Sequence of chain 2.B:
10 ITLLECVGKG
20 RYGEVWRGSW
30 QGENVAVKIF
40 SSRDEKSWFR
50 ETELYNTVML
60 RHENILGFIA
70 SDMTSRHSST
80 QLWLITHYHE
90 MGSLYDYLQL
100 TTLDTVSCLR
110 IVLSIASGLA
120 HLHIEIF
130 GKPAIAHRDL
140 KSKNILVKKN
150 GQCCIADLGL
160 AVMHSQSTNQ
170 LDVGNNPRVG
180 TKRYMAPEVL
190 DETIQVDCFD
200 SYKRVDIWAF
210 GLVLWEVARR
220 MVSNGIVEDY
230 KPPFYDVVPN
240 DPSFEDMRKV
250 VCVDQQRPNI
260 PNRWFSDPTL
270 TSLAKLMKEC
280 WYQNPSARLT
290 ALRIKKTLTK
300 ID

Binding-site contacts:
Ligand atom O31 contacts residue ASP71 of chain 2.B at 3.7 Å.
Ligand atom C04 contacts residue ALA7 of chain 1.A at 4.0 Å (hydrophobic).
Ligand atom C26 contacts residue ARG8 of chain 1.A at 3.7 Å.
Ligand atom C27 contacts residue THR73 of chain 2.B at 3.7 Å.
Ligand atom C26 contacts residue VAL6 of chain 1.A at 3.6 Å (hydrophobic).
Ligand atom C25 contacts residue GLN80 of chain 2.B at 3.9 Å.
Ligand atom C11 contacts residue LU81 of chain 1.K at 3.5 Å.
Ligand atom C13 contacts residue LU81 of chain 1.K at 3.5 Å.
Ligand atom C12 contacts residue GLN80 of chain 2.B at 3.8 Å.
Ligand atom C25 contacts residue THR73 of chain 2.B at 3.1 Å.
Ligand atom C16 contacts residue ARG4 of chain 1.A at 3.8 Å.
Ligand atom C22 contacts residue ARG4 of chain 1.A at 3.7 Å.
Ligand atom C30 contacts residue ARG8 of chain 1.A at 3.4 Å.
Ligand atom C29 contacts residue ARG8 of chain 1.A at 3.3 Å.
Ligand atom O31 contacts residue ARG8 of chain 1.A at 3.5 Å.
Ligand atom C25 contacts residue TRP82 of chain 2.B at 3.5 Å (hydrophobic).
Ligand atom C10 contacts residue LU81 of chain 1.K at 3.8 Å.
Ligand atom C06 contacts residue VAL6 of chain 1.A at 3.8 Å (hydrophobic).
Ligand atom C07 contacts residue VAL6 of chain 1.A at 3.6 Å (hydrophobic).
Ligand atom C30 contacts residue THR73 of chain 2.B at 3.8 Å.
Ligand atom C14 contacts residue LU81 of chain 1.K at 4.0 Å.
Ligand atom C32 contacts residue ASP71 of chain 2.B at 3.2 Å.
Ligand atom C32 contacts residue ALA69 of chain 1.A at 3.5 Å (hydrophobic).
Ligand atom O28 contacts residue ARG8 of chain 1.A at 2.8 Å.
Ligand atom C16 contacts residue LU81 of chain 1.K at 3.9 Å.
Ligand atom C07 contacts residue ALA7 of chain 1.A at 3.4 Å (hydrophobic).
Ligand atom C29 contacts residue TRP82 of chain 2.B at 3.8 Å (hydrophobic).
Ligand atom N08 contacts residue VAL6 of chain 1.A at 4.0 Å.
Ligand atom O02 contacts residue ILE10 of chain 1.A at 3.9 Å.
Ligand atom C09 contacts residue LU81 of chain 1.K at 3.6 Å.
Ligand atom C26 contacts residue THR73 of chain 2.B at 3.8 Å.
Ligand atom C17 contacts residue LU81 of chain 1.K at 3.4 Å.
Ligand atom C21 contacts residue EDO1 of chain 1.Q at 3.9 Å.
Ligand atom O28 contacts residue ASP71 of chain 2.B at 3.4 Å (salt-bridge).
Ligand atom C13 contacts residue GLN80 of chain 2.B at 3.5 Å.
Ligand atom C07 contacts residue TRP29 of chain 1.A at 3.9 Å (hydrophobic).
Ligand atom C27 contacts residue ARG8 of chain 1.A at 3.0 Å.
Ligand atom N08 contacts residue ALA7 of chain 1.A at 3.9 Å.
Ligand atom C12 contacts residue LU81 of chain 1.K at 3.5 Å.
Ligand atom C29 contacts residue ASP71 of chain 2.B at 3.5 Å.

Sequence of chain 1.A:
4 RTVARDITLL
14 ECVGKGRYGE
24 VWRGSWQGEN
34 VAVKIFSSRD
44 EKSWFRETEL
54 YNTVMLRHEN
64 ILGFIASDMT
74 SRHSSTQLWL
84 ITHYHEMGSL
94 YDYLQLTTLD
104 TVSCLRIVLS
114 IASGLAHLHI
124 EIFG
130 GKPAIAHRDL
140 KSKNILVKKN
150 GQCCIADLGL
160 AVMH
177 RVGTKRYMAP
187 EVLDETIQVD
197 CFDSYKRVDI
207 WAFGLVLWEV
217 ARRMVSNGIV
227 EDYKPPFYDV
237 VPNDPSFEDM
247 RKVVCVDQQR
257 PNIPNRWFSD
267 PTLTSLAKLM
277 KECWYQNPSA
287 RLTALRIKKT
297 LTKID

A small-molecule ligand and the protein it binds are described below.
Small molecule (SMILES): COc1cc(-c2cncc(-c3ccc(C4CCN(C)CC4)cc3)c2C)cc(OC)c1OC